A protein and the small-molecule ligand that binds it are described below.
Small molecule (SMILES): C[C@H](N)C(=O)N[C@@H](CCCCN)C(=O)N[C@@H](CCCN=C(N)N)C(=O)N1CCC[C@H]1C(=O)N[C@@H](CCCN=C(N)N)C(=O)N[C@@H](CO)C(=O)N1CCC[C@H]1C(=O)N[C@H](C=O)COP(=O)(O)O

Binding-site contacts:
Ligand atom NH2 contacts residue TRP330 of chain 1.A at 3.5 Å.
Ligand atom O contacts residue ALA295 of chain 1.A at 3.8 Å.
Ligand atom CZ contacts residue GLU285 of chain 1.A at 3.7 Å.
Ligand atom CD contacts residue ASN292 of chain 1.A at 3.3 Å.
Ligand atom N contacts residue ASN292 of chain 1.A at 2.7 Å (h-bond).
Ligand atom NH2 contacts residue SER291 of chain 1.A at 3.3 Å (h-bond).
Ligand atom NH1 contacts residue GLU327 of chain 1.A at 3.7 Å.
Ligand atom NH2 contacts residue ASN250 of chain 1.A at 3.2 Å (h-bond).
Ligand atom NH2 contacts residue TRP288 of chain 1.A at 3.3 Å.
Ligand atom CB contacts residue ASN292 of chain 1.A at 3.8 Å.
Ligand atom NH1 contacts residue TRP330 of chain 1.A at 3.6 Å.
Ligand atom C contacts residue ASN292 of chain 1.A at 3.5 Å.
Ligand atom CZ contacts residue GLU327 of chain 1.A at 3.5 Å.
Ligand atom NH1 contacts residue GLU285 of chain 1.A at 2.8 Å (salt-bridge).
Ligand atom NH2 contacts residue GLU285 of chain 1.A at 3.1 Å (salt-bridge).
Ligand atom NH2 contacts residue ARG246 of chain 1.A at 3.3 Å (salt-bridge).
Ligand atom CA contacts residue ASN292 of chain 1.A at 3.7 Å.
Ligand atom CZ contacts residue TRP330 of chain 1.A at 3.4 Å (hydrophobic).
Ligand atom O contacts residue ASN292 of chain 1.A at 3.2 Å (h-bond).
Ligand atom CE contacts residue VAL252 of chain 1.A at 3.4 Å (hydrophobic).
Ligand atom CE contacts residue GLY254 of chain 1.A at 3.3 Å.
Ligand atom N contacts residue TRP288 of chain 1.A at 3.5 Å.
Ligand atom CA contacts residue ASN292 of chain 1.A at 3.3 Å.
Ligand atom CD contacts residue TRP330 of chain 1.A at 3.7 Å (hydrophobic).
Ligand atom NZ contacts residue ASN292 of chain 1.A at 3.0 Å (h-bond).
Ligand atom CZ contacts residue ASN250 of chain 1.A at 3.5 Å.
Ligand atom NE contacts residue TRP330 of chain 1.A at 3.4 Å.
Ligand atom NH1 contacts residue ARG246 of chain 1.A at 3.6 Å (salt-bridge).
Ligand atom NH2 contacts residue GLU327 of chain 1.A at 2.4 Å (salt-bridge).
Ligand atom CZ contacts residue ARG246 of chain 1.A at 3.8 Å.
Ligand atom O contacts residue TRP288 of chain 1.A at 3.0 Å (h-bond).
Ligand atom NZ contacts residue VAL252 of chain 1.A at 2.8 Å (h-bond).
Ligand atom NE contacts residue ASN250 of chain 1.A at 2.8 Å (h-bond).
Ligand atom C contacts residue ALA295 of chain 1.A at 3.8 Å (hydrophobic).
Ligand atom NZ contacts residue THR259 of chain 1.A at 2.7 Å (h-bond).
Ligand atom CD contacts residue ARG246 of chain 1.A at 3.8 Å.
Ligand atom CD contacts residue VAL252 of chain 1.A at 3.3 Å (hydrophobic).
Ligand atom CA contacts residue TRP288 of chain 1.A at 3.7 Å (hydrophobic).
Ligand atom CB contacts residue TRP288 of chain 1.A at 3.6 Å (hydrophobic).
Ligand atom CE contacts residue ASN292 of chain 1.A at 3.6 Å.

Sequence of chain 1.A:
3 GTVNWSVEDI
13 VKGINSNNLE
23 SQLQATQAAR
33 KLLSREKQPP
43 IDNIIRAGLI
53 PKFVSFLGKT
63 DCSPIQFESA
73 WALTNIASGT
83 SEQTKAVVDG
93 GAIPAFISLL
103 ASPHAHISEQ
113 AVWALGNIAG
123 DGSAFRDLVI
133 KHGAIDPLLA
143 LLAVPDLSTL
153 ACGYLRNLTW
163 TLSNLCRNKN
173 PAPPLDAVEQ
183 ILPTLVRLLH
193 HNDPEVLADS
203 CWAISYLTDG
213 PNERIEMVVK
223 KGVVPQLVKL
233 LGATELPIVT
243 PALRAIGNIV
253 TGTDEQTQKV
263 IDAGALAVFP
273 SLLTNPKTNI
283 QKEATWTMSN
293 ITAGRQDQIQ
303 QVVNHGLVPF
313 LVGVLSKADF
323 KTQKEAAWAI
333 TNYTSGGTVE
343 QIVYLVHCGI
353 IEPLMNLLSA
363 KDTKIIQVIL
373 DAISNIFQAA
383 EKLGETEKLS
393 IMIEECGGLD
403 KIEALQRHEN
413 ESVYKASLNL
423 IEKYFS